Binding-site contacts:
Ligand atom O11 contacts residue CO1 of chain 1.S at 2.1 Å.
Ligand atom O7 contacts residue CO1 of chain 1.S at 2.2 Å.
Ligand atom C12 contacts residue PHE332 of chain 1.F at 3.5 Å (hydrophobic).
Ligand atom C15 contacts residue PHE311 of chain 1.F at 3.5 Å (hydrophobic).
Ligand atom C25 contacts residue ASN336 of chain 1.F at 3.8 Å.
Ligand atom C14 contacts residue PHE311 of chain 1.F at 3.5 Å (hydrophobic).
Ligand atom C12 contacts residue PHE311 of chain 1.F at 3.7 Å (hydrophobic).
Ligand atom C6 contacts residue PHE332 of chain 1.F at 3.4 Å (hydrophobic).
Ligand atom O11 contacts residue PHE332 of chain 1.F at 3.8 Å.
Ligand atom C12 contacts residue GLY333 of chain 1.F at 3.9 Å.
Ligand atom C3 contacts residue SER201 of chain 1.F at 3.4 Å.
Ligand atom O11 contacts residue HIS240 of chain 1.F at 3.2 Å.
Ligand atom O11 contacts residue GLU322 of chain 1.F at 3.3 Å (salt-bridge).
Ligand atom C5 contacts residue CO1 of chain 1.S at 3.9 Å.
Ligand atom C13 contacts residue GLY333 of chain 1.F at 3.8 Å.
Ligand atom C3 contacts residue ASN216 of chain 1.F at 3.4 Å.
Ligand atom C13 contacts residue GLN309 of chain 1.F at 3.9 Å.
Ligand atom C10 contacts residue PHE311 of chain 1.F at 3.5 Å (hydrophobic).
Ligand atom C2 contacts residue SER201 of chain 1.F at 3.2 Å.
Ligand atom O20 contacts residue PHE320 of chain 1.F at 3.8 Å.
Ligand atom O7 contacts residue HIS240 of chain 1.F at 3.8 Å.
Ligand atom O7 contacts residue PHE332 of chain 1.F at 3.3 Å.
Ligand atom C17 contacts residue HIS240 of chain 1.F at 3.4 Å.
Ligand atom O7 contacts residue HIS161 of chain 1.F at 3.4 Å (h-bond).
Ligand atom C8 contacts residue CO1 of chain 1.S at 3.2 Å.
Ligand atom C30 contacts residue GLN225 of chain 1.F at 3.5 Å.
Ligand atom C13 contacts residue PHE311 of chain 1.F at 3.7 Å (hydrophobic).
Ligand atom O20 contacts residue GLN225 of chain 1.F at 3.2 Å (h-bond).
Ligand atom C16 contacts residue PHE311 of chain 1.F at 3.4 Å (hydrophobic).
Ligand atom C31 contacts residue GLN225 of chain 1.F at 3.4 Å.
Ligand atom C25 contacts residue LEU294 of chain 1.F at 3.7 Å (hydrophobic).
Ligand atom N24 contacts residue PHE311 of chain 1.F at 3.9 Å.
Ligand atom C1 contacts residue PRO214 of chain 1.F at 3.4 Å (hydrophobic).
Ligand atom C21 contacts residue GLN225 of chain 1.F at 3.8 Å.
Ligand atom C31 contacts residue PHE337 of chain 1.F at 3.6 Å (hydrophobic).
Ligand atom C6 contacts residue CO1 of chain 1.S at 3.4 Å.
Ligand atom C8 contacts residue PHE332 of chain 1.F at 3.7 Å (hydrophobic).
Ligand atom C14 contacts residue PHE337 of chain 1.F at 3.8 Å (hydrophobic).
Ligand atom C29 contacts residue GLN225 of chain 1.F at 3.6 Å.
Ligand atom O9 contacts residue PHE337 of chain 1.F at 3.3 Å.

Sequence of chain 1.F:
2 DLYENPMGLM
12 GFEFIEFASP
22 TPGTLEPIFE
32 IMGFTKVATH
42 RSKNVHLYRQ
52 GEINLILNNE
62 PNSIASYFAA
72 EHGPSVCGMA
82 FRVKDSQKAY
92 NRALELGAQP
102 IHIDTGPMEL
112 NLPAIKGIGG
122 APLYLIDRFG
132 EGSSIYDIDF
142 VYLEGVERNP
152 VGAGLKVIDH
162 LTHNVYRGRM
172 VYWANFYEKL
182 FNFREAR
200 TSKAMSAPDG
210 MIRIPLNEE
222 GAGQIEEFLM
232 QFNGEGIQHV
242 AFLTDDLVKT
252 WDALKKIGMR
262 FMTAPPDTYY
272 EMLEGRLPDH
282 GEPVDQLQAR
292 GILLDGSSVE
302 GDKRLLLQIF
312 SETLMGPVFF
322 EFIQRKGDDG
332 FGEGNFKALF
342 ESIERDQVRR

A small-molecule ligand and the protein it binds are described below.
Small molecule (SMILES): Cc1ccccc1-n1c(=O)c2c(C)c(C(=O)C3=C(O)CCCC3=O)ccc2n(C)c1=O